The small molecule below binds the protein below.
Small molecule (SMILES): CC(=O)N[C@@H]1[C@@H](O)[C@H](O)[C@@H](CO)O[C@H]1O

Sequence of chain 53.K:
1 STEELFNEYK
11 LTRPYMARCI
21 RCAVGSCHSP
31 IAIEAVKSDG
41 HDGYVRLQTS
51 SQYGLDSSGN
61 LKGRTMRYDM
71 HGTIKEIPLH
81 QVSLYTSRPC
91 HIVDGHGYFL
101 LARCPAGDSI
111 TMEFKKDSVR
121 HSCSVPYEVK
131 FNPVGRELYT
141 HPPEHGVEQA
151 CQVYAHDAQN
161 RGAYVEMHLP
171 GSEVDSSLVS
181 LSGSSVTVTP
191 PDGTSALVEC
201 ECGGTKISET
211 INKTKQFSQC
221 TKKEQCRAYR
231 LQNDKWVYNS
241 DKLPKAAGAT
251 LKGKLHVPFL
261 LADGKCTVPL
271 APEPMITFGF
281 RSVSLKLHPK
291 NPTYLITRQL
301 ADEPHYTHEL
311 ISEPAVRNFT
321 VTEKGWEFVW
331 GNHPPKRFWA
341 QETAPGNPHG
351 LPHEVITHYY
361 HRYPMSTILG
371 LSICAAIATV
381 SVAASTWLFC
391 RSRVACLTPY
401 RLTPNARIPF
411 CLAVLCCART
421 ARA

Binding-site contacts:
Ligand atom C6 contacts residue SER284 of chain 53.K at 3.4 Å.
Ligand atom C6 contacts residue ASN318 of chain 53.K at 3.2 Å.
Ligand atom O6 contacts residue ASN318 of chain 53.K at 3.0 Å (h-bond).
Ligand atom O6 contacts residue SER284 of chain 53.K at 2.9 Å (h-bond).
Ligand atom O4 contacts residue ASN318 of chain 53.K at 4.5 Å.